Binding-site contacts:
Ligand atom C8 contacts residue TYR72 of chain 1.B at 3.4 Å (hydrophobic).
Ligand atom C5 contacts residue TYR72 of chain 1.B at 3.4 Å (hydrophobic).
Ligand atom C6 contacts residue ARG189 of chain 1.B at 3.8 Å.
Ligand atom C8 contacts residue ASP274 of chain 1.B at 3.7 Å.
Ligand atom C8 contacts residue THR191 of chain 1.B at 3.4 Å.
Ligand atom O6 contacts residue PHE73 of chain 1.B at 3.6 Å.
Ligand atom C2 contacts residue PHE220 of chain 1.B at 3.6 Å (hydrophobic).
Ligand atom N9 contacts residue ASP274 of chain 1.B at 2.7 Å (salt-bridge).
Ligand atom C6 contacts residue TYR72 of chain 1.B at 4.1 Å (hydrophobic).
Ligand atom O6 contacts residue PHE220 of chain 1.B at 3.4 Å.
Ligand atom O6 contacts residue ARG189 of chain 1.B at 2.9 Å (salt-bridge).
Ligand atom C5 contacts residue PHE220 of chain 1.B at 3.4 Å (hydrophobic).
Ligand atom N7 contacts residue THR191 of chain 1.B at 2.7 Å (h-bond).
Ligand atom C8 contacts residue PHE220 of chain 1.B at 3.7 Å (hydrophobic).
Ligand atom N7 contacts residue PHE220 of chain 1.B at 3.3 Å.
Ligand atom C6 contacts residue PHE220 of chain 1.B at 3.2 Å (hydrophobic).
Ligand atom C4 contacts residue TYR72 of chain 1.B at 3.1 Å (hydrophobic).
Ligand atom C6 contacts residue PHE73 of chain 1.B at 3.6 Å (hydrophobic).
Ligand atom O6 contacts residue THR191 of chain 1.B at 4.0 Å.
Ligand atom N3 contacts residue PHE220 of chain 1.B at 3.9 Å.
Ligand atom N3 contacts residue ASP274 of chain 1.B at 4.0 Å.
Ligand atom C2 contacts residue TYR72 of chain 1.B at 3.9 Å (hydrophobic).
Ligand atom C5 contacts residue THR191 of chain 1.B at 3.8 Å.
Ligand atom C6 contacts residue THR191 of chain 1.B at 4.3 Å.
Ligand atom N3 contacts residue TYR72 of chain 1.B at 3.1 Å.
Ligand atom N9 contacts residue TYR72 of chain 1.B at 3.1 Å.
Ligand atom N1 contacts residue PHE73 of chain 1.B at 3.4 Å.
Ligand atom C4 contacts residue ASP274 of chain 1.B at 3.8 Å.
Ligand atom N1 contacts residue PHE220 of chain 1.B at 3.5 Å.
Ligand atom C4 contacts residue PHE220 of chain 1.B at 3.7 Å (hydrophobic).
Ligand atom C8 contacts residue ARG195 of chain 1.B at 3.5 Å.
Ligand atom N1 contacts residue ARG189 of chain 1.B at 3.9 Å.
Ligand atom N9 contacts residue ARG195 of chain 1.B at 4.0 Å.
Ligand atom N7 contacts residue TYR72 of chain 1.B at 3.5 Å.
Ligand atom N1 contacts residue TYR72 of chain 1.B at 4.3 Å.
Ligand atom N7 contacts residue ARG195 of chain 1.B at 4.5 Å.
Ligand atom O6 contacts residue SER123 of chain 1.B at 4.2 Å.
Ligand atom C2 contacts residue ALA70 of chain 1.B at 4.3 Å (hydrophobic).
Ligand atom N9 contacts residue PHE220 of chain 1.B at 3.8 Å.
Ligand atom C2 contacts residue PHE73 of chain 1.B at 4.1 Å (hydrophobic).

Sequence of chain 1.B:
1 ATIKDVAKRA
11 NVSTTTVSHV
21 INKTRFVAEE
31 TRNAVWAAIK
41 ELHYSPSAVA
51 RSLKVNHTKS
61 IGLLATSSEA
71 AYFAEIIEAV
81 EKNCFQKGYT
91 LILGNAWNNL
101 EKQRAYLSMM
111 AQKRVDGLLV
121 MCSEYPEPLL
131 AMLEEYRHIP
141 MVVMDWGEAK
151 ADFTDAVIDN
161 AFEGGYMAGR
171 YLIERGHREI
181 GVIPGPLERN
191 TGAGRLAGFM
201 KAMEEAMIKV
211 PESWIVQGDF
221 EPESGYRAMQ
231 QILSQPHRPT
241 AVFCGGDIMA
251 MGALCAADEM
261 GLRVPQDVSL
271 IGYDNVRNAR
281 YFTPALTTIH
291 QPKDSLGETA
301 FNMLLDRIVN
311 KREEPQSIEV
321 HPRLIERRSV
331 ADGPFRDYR

The protein below binds the small molecule below.
Small molecule (SMILES): O=c1[nH]cnc2nc[nH]c12